Binding-site contacts:
Ligand atom C1 contacts residue ASN325 of chain 1.A at 4.1 Å.
Ligand atom O7 contacts residue ASN327 of chain 1.A at 4.4 Å.
Ligand atom C4 contacts residue ASN327 of chain 1.A at 4.2 Å.
Ligand atom O5 contacts residue THR329 of chain 1.A at 3.5 Å (h-bond).
Ligand atom N2 contacts residue ASN327 of chain 1.A at 3.2 Å (h-bond).
Ligand atom O7 contacts residue ASN325 of chain 1.A at 2.7 Å (h-bond).
Ligand atom C7 contacts residue ASN327 of chain 1.A at 4.2 Å.
Ligand atom C1 contacts residue ASN327 of chain 1.A at 1.4 Å.
Ligand atom C3 contacts residue ASN327 of chain 1.A at 3.9 Å.
Ligand atom C6 contacts residue THR329 of chain 1.A at 4.2 Å.
Ligand atom N2 contacts residue ASN325 of chain 1.A at 3.9 Å.
Ligand atom O3 contacts residue ASN325 of chain 1.A at 4.5 Å.
Ligand atom O5 contacts residue ASN327 of chain 1.A at 2.2 Å (h-bond).
Ligand atom C2 contacts residue ASN325 of chain 1.A at 3.5 Å.
Ligand atom O5 contacts residue ASN325 of chain 1.A at 4.4 Å.
Ligand atom C7 contacts residue ASN325 of chain 1.A at 3.6 Å.
Ligand atom C1 contacts residue THR329 of chain 1.A at 4.5 Å.
Ligand atom C5 contacts residue THR329 of chain 1.A at 4.4 Å.
Ligand atom C5 contacts residue ASN327 of chain 1.A at 3.4 Å.
Ligand atom C2 contacts residue ASN327 of chain 1.A at 2.7 Å.
Ligand atom C6 contacts residue ASN327 of chain 1.A at 4.5 Å.
Ligand atom C3 contacts residue ASN325 of chain 1.A at 4.5 Å.

This protein binds this small molecule.
Small molecule (SMILES): CC(=O)N[C@@H]1[C@@H](O)[C@H](O)[C@@H](CO)O[C@H]1O

Sequence of chain 1.A:
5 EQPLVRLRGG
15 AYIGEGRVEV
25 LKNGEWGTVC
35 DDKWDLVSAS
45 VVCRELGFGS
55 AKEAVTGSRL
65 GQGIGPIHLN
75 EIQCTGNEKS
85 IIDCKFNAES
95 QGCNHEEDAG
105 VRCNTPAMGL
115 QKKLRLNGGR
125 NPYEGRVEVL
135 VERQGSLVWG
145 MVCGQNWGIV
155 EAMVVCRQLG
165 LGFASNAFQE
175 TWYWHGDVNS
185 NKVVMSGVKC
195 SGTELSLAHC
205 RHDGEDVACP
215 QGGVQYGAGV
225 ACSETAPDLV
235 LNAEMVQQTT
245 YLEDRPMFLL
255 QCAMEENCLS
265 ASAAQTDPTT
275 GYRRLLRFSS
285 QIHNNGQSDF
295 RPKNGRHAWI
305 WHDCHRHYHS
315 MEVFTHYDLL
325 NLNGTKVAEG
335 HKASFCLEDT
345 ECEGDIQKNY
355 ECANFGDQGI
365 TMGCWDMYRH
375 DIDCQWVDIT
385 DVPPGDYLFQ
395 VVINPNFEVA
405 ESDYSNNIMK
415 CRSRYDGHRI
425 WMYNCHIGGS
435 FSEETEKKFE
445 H